Sequence of chain 1.A:
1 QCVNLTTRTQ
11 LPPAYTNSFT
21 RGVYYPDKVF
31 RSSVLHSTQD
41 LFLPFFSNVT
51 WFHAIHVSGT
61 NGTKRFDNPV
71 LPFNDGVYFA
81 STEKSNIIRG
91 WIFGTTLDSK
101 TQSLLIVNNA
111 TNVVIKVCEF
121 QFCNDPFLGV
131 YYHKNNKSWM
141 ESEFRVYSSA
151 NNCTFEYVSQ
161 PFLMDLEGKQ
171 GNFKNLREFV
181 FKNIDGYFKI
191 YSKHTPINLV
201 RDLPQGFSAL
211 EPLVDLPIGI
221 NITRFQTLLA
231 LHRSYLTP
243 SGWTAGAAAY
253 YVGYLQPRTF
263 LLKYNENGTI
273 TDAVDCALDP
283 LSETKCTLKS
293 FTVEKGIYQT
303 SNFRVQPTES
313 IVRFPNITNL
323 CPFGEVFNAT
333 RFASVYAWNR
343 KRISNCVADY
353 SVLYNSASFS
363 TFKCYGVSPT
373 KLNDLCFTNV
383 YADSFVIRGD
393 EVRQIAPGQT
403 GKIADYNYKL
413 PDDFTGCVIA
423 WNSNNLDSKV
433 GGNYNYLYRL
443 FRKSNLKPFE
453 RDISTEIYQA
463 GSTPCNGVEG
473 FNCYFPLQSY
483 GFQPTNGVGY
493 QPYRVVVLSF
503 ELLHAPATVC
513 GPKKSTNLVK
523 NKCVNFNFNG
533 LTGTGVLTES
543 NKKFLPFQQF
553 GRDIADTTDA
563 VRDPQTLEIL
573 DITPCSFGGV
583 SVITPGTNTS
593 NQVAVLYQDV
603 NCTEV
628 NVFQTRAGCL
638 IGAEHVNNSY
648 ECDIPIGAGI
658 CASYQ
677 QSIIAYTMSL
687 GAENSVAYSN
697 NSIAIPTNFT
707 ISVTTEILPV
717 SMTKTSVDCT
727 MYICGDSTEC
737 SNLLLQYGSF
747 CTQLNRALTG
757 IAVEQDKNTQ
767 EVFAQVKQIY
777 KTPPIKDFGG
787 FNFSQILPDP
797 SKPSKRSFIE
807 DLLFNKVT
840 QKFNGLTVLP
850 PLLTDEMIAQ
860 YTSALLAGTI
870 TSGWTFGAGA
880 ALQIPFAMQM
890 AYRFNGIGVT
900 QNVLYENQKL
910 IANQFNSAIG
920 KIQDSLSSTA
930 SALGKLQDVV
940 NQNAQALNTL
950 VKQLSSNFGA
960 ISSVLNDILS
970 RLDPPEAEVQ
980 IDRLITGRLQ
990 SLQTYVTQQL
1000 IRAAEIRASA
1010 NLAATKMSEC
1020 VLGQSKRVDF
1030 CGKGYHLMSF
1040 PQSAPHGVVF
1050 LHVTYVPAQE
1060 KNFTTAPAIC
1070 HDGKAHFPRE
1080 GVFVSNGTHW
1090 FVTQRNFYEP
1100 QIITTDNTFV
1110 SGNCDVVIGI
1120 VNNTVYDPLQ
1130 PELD

Binding-site contacts:
Ligand atom O5 contacts residue ASN603 of chain 1.A at 2.5 Å (h-bond).
Ligand atom C7 contacts residue ASN603 of chain 1.A at 3.4 Å.
Ligand atom C4 contacts residue ASN603 of chain 1.A at 4.3 Å.
Ligand atom C8 contacts residue ASN603 of chain 1.A at 3.7 Å.
Ligand atom C2 contacts residue ASN603 of chain 1.A at 2.5 Å.
Ligand atom C5 contacts residue ASN603 of chain 1.A at 3.8 Å.
Ligand atom N2 contacts residue ASN603 of chain 1.A at 2.8 Å (h-bond).
Ligand atom O7 contacts residue ASN603 of chain 1.A at 4.3 Å.
Ligand atom C1 contacts residue ASN603 of chain 1.A at 1.4 Å.
Ligand atom C3 contacts residue ASN603 of chain 1.A at 3.8 Å.

The protein below binds the small molecule below.
Small molecule (SMILES): CC(=O)N[C@@H]1[C@@H](O)[C@H](O)[C@@H](CO)O[C@H]1O